Binding-site contacts:
Ligand atom CZ contacts residue ILE232 of chain 1.D at 3.7 Å (hydrophobic).
Ligand atom CE1 contacts residue CYS235 of chain 1.D at 3.8 Å (hydrophobic).
Ligand atom CA contacts residue ILE232 of chain 1.D at 4.0 Å (hydrophobic).
Ligand atom OXT contacts residue TYR239 of chain 1.D at 4.1 Å.
Ligand atom CE1 contacts residue LEU231 of chain 1.D at 3.5 Å (hydrophobic).
Ligand atom CD1 contacts residue ILE232 of chain 1.D at 3.6 Å (hydrophobic).
Ligand atom CE1 contacts residue ILE232 of chain 1.D at 3.5 Å (hydrophobic).
Ligand atom O contacts residue ILE236 of chain 1.D at 4.2 Å.
Ligand atom O contacts residue TYR239 of chain 1.D at 3.4 Å.
Ligand atom OH contacts residue ILE236 of chain 1.D at 3.5 Å (h-bond).
Ligand atom CZ contacts residue LEU231 of chain 1.D at 3.8 Å (hydrophobic).
Ligand atom C contacts residue TYR239 of chain 1.D at 4.3 Å (hydrophobic).
Ligand atom OH contacts residue CYS235 of chain 1.D at 2.8 Å (h-bond).
Ligand atom CD1 contacts residue CYS235 of chain 1.D at 3.6 Å (hydrophobic).
Ligand atom CH contacts residue CYS235 of chain 1.D at 4.0 Å (hydrophobic).
Ligand atom O contacts residue CYS235 of chain 1.D at 3.5 Å (h-bond).
Ligand atom CG contacts residue CYS235 of chain 1.D at 4.3 Å (hydrophobic).
Ligand atom CB contacts residue CYS235 of chain 1.D at 4.4 Å (hydrophobic).
Ligand atom N contacts residue ILE232 of chain 1.D at 3.5 Å.
Ligand atom CH contacts residue ILE236 of chain 1.D at 4.1 Å (hydrophobic).
Ligand atom CA contacts residue CYS235 of chain 1.D at 3.9 Å (hydrophobic).

The protein below binds the small molecule below.
Small molecule (SMILES): N[C@@H](CC1CCCCC1)[C@@H](O)CC(=O)O

Sequence of chain 1.D:
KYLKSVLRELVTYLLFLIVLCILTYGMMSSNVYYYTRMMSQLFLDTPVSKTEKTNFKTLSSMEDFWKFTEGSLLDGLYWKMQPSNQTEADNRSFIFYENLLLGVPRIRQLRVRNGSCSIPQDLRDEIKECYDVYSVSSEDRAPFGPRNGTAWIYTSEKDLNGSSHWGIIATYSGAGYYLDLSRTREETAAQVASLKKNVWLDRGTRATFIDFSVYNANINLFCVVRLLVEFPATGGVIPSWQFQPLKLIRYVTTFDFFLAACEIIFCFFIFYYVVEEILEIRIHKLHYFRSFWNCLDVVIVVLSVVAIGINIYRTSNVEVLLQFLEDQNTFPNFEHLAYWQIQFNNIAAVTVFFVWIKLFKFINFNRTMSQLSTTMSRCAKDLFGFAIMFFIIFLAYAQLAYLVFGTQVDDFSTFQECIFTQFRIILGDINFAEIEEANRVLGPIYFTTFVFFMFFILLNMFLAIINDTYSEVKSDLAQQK